Sequence of chain 2.B:
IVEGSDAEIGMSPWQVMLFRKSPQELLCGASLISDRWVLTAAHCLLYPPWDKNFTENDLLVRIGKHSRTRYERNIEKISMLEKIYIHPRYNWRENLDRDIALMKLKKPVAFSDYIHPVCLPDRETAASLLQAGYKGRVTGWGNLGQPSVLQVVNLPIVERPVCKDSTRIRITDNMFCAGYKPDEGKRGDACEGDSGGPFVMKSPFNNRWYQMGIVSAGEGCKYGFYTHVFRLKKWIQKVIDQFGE

Binding-site contacts:
Ligand atom O7 contacts residue ASN53 of chain 2.B at 3.8 Å.
Ligand atom C5 contacts residue ASN53 of chain 2.B at 3.7 Å.
Ligand atom C8 contacts residue LEU46 of chain 2.B at 3.7 Å (hydrophobic).
Ligand atom C1 contacts residue ASN53 of chain 2.B at 1.5 Å.
Ligand atom C3 contacts residue ASN53 of chain 2.B at 4.0 Å.
Ligand atom O5 contacts residue ASN53 of chain 2.B at 2.4 Å (h-bond).
Ligand atom N2 contacts residue ASN53 of chain 2.B at 3.1 Å (h-bond).
Ligand atom C4 contacts residue ASN53 of chain 2.B at 4.4 Å.
Ligand atom C7 contacts residue ASN53 of chain 2.B at 3.6 Å.
Ligand atom C2 contacts residue ASN53 of chain 2.B at 2.6 Å.

The small molecule below binds the protein below.
Small molecule (SMILES): CC(=O)N[C@@H]1[C@@H](O)[C@H](O)[C@@H](CO)O[C@H]1O